Sequence of chain 2.A:
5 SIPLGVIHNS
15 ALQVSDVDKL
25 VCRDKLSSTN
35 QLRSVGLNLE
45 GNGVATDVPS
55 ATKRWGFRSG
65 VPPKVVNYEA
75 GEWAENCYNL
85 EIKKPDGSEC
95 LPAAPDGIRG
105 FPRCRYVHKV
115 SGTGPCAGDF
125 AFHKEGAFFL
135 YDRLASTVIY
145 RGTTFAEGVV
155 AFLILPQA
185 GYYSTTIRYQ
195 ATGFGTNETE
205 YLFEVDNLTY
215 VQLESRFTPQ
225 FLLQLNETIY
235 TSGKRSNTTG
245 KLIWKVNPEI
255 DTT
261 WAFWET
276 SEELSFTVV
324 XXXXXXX

A protein and the small-molecule ligand that binds it are described below.
Small molecule (SMILES): CC(=O)N[C@@H]1[C@@H](O)[C@H](O)[C@@H](CO)O[C@H]1O

Binding-site contacts:
Ligand atom O7 contacts residue ASN201 of chain 2.A at 3.5 Å (h-bond).
Ligand atom C7 contacts residue ASN201 of chain 2.A at 3.5 Å.
Ligand atom C6 contacts residue GLU202 of chain 2.A at 3.3 Å.
Ligand atom C5 contacts residue GLU202 of chain 2.A at 4.5 Å.
Ligand atom C4 contacts residue ASN201 of chain 2.A at 4.3 Å.
Ligand atom O6 contacts residue GLU202 of chain 2.A at 3.8 Å.
Ligand atom N2 contacts residue ASN201 of chain 2.A at 3.1 Å (h-bond).
Ligand atom O5 contacts residue GLU202 of chain 2.A at 4.3 Å.
Ligand atom C5 contacts residue ASN201 of chain 2.A at 3.5 Å.
Ligand atom C2 contacts residue ASN201 of chain 2.A at 2.5 Å.
Ligand atom O5 contacts residue ASN201 of chain 2.A at 2.4 Å (h-bond).
Ligand atom C1 contacts residue ASN201 of chain 2.A at 1.4 Å.
Ligand atom C3 contacts residue ASN201 of chain 2.A at 3.9 Å.